Binding-site contacts:
Ligand atom O contacts residue THR199 of chain 1.B at 3.2 Å (h-bond).
Ligand atom O contacts residue LYS195 of chain 1.B at 2.6 Å (salt-bridge).
Ligand atom C contacts residue ASN196 of chain 1.B at 3.7 Å.
Ligand atom CB contacts residue LYS79 of chain 1.B at 3.6 Å.
Ligand atom N contacts residue GLU279 of chain 1.B at 2.5 Å (salt-bridge).
Ligand atom C contacts residue LYS195 of chain 1.B at 3.6 Å.
Ligand atom O contacts residue ASN196 of chain 1.B at 2.6 Å (h-bond).
Ligand atom CG1 contacts residue ASN161 of chain 1.B at 3.3 Å.
Ligand atom OG1 contacts residue LYS195 of chain 1.B at 2.8 Å (salt-bridge).
Ligand atom CZ contacts residue GLY115 of chain 1.B at 3.7 Å.
Ligand atom N contacts residue ASN158 of chain 1.B at 3.0 Å (h-bond).
Ligand atom CG1 contacts residue ASP185 of chain 1.B at 3.6 Å.
Ligand atom CA contacts residue GLU235 of chain 1.B at 3.7 Å.
Ligand atom O contacts residue ASN158 of chain 1.B at 3.4 Å (h-bond).
Ligand atom O contacts residue LYS70 of chain 1.B at 3.6 Å.
Ligand atom CE2 contacts residue SER111 of chain 1.B at 3.6 Å.
Ligand atom CG2 contacts residue GLU154 of chain 1.B at 3.4 Å.
Ligand atom O contacts residue GLU235 of chain 1.B at 3.4 Å (salt-bridge).
Ligand atom CB contacts residue GLU154 of chain 1.B at 3.5 Å.
Ligand atom N contacts residue ASN196 of chain 1.B at 3.1 Å (h-bond).
Ligand atom N contacts residue GLU235 of chain 1.B at 3.1 Å (salt-bridge).
Ligand atom CA contacts residue ASN158 of chain 1.B at 3.3 Å.
Ligand atom N contacts residue THR199 of chain 1.B at 2.8 Å (h-bond).
Ligand atom O contacts residue ASN196 of chain 1.B at 3.6 Å.
Ligand atom CB contacts residue ASN158 of chain 1.B at 3.5 Å.
Ligand atom C contacts residue ASN158 of chain 1.B at 3.6 Å.
Ligand atom CA contacts residue GLU279 of chain 1.B at 3.2 Å.
Ligand atom N contacts residue GLU154 of chain 1.B at 3.2 Å (salt-bridge).
Ligand atom CD2 contacts residue ASN158 of chain 1.B at 3.6 Å.
Ligand atom OXT contacts residue LYS79 of chain 1.B at 3.2 Å (salt-bridge).
Ligand atom CD2 contacts residue SER275 of chain 1.B at 3.3 Å.
Ligand atom CD1 contacts residue GLU235 of chain 1.B at 3.6 Å.
Ligand atom CD2 contacts residue SER118 of chain 1.B at 3.6 Å.
Ligand atom CG contacts residue LEU276 of chain 1.B at 3.6 Å (hydrophobic).
Ligand atom CG1 contacts residue ASN196 of chain 1.B at 3.6 Å.
Ligand atom CD2 contacts residue ASN161 of chain 1.B at 3.7 Å.
Ligand atom CA contacts residue GLU154 of chain 1.B at 3.3 Å.
Ligand atom C contacts residue THR199 of chain 1.B at 3.5 Å.
Ligand atom O contacts residue GLU154 of chain 1.B at 3.1 Å (salt-bridge).
Ligand atom CB contacts residue GLU235 of chain 1.B at 3.6 Å.

Sequence of chain 1.A:
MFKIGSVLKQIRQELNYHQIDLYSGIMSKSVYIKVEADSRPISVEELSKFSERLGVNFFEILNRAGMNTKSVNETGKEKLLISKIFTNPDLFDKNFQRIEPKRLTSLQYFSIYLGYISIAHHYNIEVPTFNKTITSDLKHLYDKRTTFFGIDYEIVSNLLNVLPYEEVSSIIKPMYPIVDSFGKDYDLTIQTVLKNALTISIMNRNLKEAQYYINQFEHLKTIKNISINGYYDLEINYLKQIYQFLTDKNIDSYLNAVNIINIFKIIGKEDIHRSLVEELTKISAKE

Sequence of chain 1.B:
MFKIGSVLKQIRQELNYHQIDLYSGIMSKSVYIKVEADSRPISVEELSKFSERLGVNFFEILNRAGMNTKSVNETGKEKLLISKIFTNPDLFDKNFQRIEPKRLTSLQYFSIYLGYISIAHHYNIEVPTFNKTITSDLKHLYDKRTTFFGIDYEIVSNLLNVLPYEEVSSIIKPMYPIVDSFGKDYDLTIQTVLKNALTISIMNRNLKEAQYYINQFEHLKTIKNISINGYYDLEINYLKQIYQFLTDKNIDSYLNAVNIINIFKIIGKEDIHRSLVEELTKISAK

A protein and the small-molecule ligand that binds it are described below.
Small molecule (SMILES): CC(C)C[C@H](NC(=O)[C@@H](NC(=O)[C@@H](NC(=O)[C@@H](N)CC(C)C)C(C)C)[C@@H](C)O)C(=O)N[C@H](C(=O)N[C@@H](Cc1ccccc1)C(=O)N[C@H](C(=O)O)C(C)C)C(C)C